Binding-site contacts:
Ligand atom C34 contacts residue VAL82 of chain 1.A at 3.4 Å (hydrophobic).
Ligand atom C30 contacts residue GLY48 of chain 1.B at 3.2 Å.
Ligand atom C16 contacts residue ASP25 of chain 1.A at 3.3 Å.
Ligand atom O18 contacts residue GLY27 of chain 1.B at 3.4 Å.
Ligand atom C6 contacts residue ALA28 of chain 1.A at 3.6 Å (hydrophobic).
Ligand atom O18 contacts residue ASP25 of chain 1.A at 2.6 Å (salt-bridge).
Ligand atom O10 contacts residue GLY49 of chain 1.A at 3.3 Å.
Ligand atom C36 contacts residue GLY49 of chain 1.B at 3.7 Å.
Ligand atom C31 contacts residue GLY48 of chain 1.B at 3.3 Å.
Ligand atom O18 contacts residue ASP25 of chain 1.B at 2.5 Å (salt-bridge).
Ligand atom C32 contacts residue ASP25 of chain 1.A at 3.4 Å.
Ligand atom O23 contacts residue ALA28 of chain 1.B at 3.5 Å.
Ligand atom O28 contacts residue ASP29 of chain 1.B at 2.9 Å (salt-bridge).
Ligand atom C36 contacts residue PRO81 of chain 1.A at 3.6 Å (hydrophobic).
Ligand atom C17 contacts residue ASP25 of chain 1.B at 3.4 Å.
Ligand atom C25 contacts residue ASP30 of chain 1.B at 3.6 Å.
Ligand atom C17 contacts residue ASP25 of chain 1.A at 3.4 Å.
Ligand atom C7 contacts residue VAL32 of chain 1.A at 3.6 Å (hydrophobic).
Ligand atom O26 contacts residue ASP30 of chain 1.B at 3.1 Å (salt-bridge).
Ligand atom C33 contacts residue GLY27 of chain 1.B at 3.4 Å.
Ligand atom C35 contacts residue PRO81 of chain 1.A at 3.8 Å (hydrophobic).
Ligand atom O26 contacts residue ALA28 of chain 1.B at 3.6 Å.
Ligand atom C7 contacts residue ALA28 of chain 1.A at 3.5 Å (hydrophobic).
Ligand atom C32 contacts residue GLY27 of chain 1.B at 3.6 Å.
Ligand atom O9 contacts residue ILE50 of chain 1.B at 3.7 Å.
Ligand atom O9 contacts residue ILE84 of chain 1.A at 3.5 Å.
Ligand atom C13 contacts residue GLY27 of chain 1.A at 3.8 Å.
Ligand atom N20 contacts residue GLY27 of chain 1.B at 3.2 Å (h-bond).
Ligand atom C27 contacts residue ASP29 of chain 1.B at 3.6 Å.
Ligand atom O26 contacts residue ASP29 of chain 1.B at 3.1 Å (salt-bridge).
Ligand atom C15 contacts residue GLY27 of chain 1.A at 3.8 Å.
Ligand atom C12 contacts residue GLY27 of chain 1.A at 3.4 Å.
Ligand atom C4 contacts residue GLY48 of chain 1.A at 3.4 Å.
Ligand atom C29 contacts residue GLY27 of chain 1.B at 3.6 Å.
Ligand atom C36 contacts residue ILE50 of chain 1.B at 3.7 Å (hydrophobic).
Ligand atom C35 contacts residue VAL82 of chain 1.A at 3.6 Å (hydrophobic).
Ligand atom C7 contacts residue ASP30 of chain 1.A at 3.7 Å.
Ligand atom N1 contacts residue ASP30 of chain 1.A at 2.9 Å (salt-bridge).
Ligand atom C33 contacts residue VAL82 of chain 1.A at 3.5 Å (hydrophobic).
Ligand atom O10 contacts residue ILE50 of chain 1.B at 3.3 Å.

Sequence of chain 1.A:
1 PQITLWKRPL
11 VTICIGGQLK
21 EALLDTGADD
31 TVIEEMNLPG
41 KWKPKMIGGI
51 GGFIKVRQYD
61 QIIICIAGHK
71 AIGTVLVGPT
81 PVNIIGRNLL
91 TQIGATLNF

Sequence of chain 1.B:
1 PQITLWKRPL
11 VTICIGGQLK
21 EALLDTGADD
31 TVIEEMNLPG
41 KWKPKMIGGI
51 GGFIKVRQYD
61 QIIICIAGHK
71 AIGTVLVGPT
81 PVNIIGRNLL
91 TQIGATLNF

This small molecule binds to this protein.
Small molecule (SMILES): CC(C)CN(C[C@@H](O)[C@H](Cc1ccccc1)NC(=O)O[C@H]1CO[C@H]2OCC[C@H]21)S(=O)(=O)c1ccc(N)cc1